A protein and the small-molecule ligand that binds it are described below.
Small molecule (SMILES): CC(=O)N[C@@H]1[C@@H](O)[C@H](O)[C@@H](CO)O[C@H]1O

Binding-site contacts:
Ligand atom C7 contacts residue SER21 of chain 1.C at 3.7 Å.
Ligand atom O7 contacts residue ARG22 of chain 1.C at 4.0 Å.
Ligand atom C2 contacts residue SER21 of chain 1.C at 3.9 Å.
Ligand atom C3 contacts residue SER21 of chain 1.C at 4.2 Å.
Ligand atom O5 contacts residue ASN39 of chain 1.C at 2.5 Å (h-bond).
Ligand atom N2 contacts residue ASN39 of chain 1.C at 3.0 Å (h-bond).
Ligand atom C8 contacts residue ASN39 of chain 1.C at 4.5 Å.
Ligand atom C4 contacts residue ASN39 of chain 1.C at 4.4 Å.
Ligand atom N2 contacts residue SER21 of chain 1.C at 3.0 Å (h-bond).
Ligand atom C8 contacts residue TRP20 of chain 1.C at 3.2 Å (hydrophobic).
Ligand atom C3 contacts residue ASN39 of chain 1.C at 3.9 Å.
Ligand atom C1 contacts residue ASN39 of chain 1.C at 1.5 Å.
Ligand atom O7 contacts residue ASN39 of chain 1.C at 3.4 Å (h-bond).
Ligand atom C5 contacts residue ASN39 of chain 1.C at 3.8 Å.
Ligand atom C2 contacts residue ASN39 of chain 1.C at 2.6 Å.
Ligand atom C1 contacts residue SER21 of chain 1.C at 4.0 Å.
Ligand atom C7 contacts residue ARG22 of chain 1.C at 4.3 Å.
Ligand atom C7 contacts residue ASN39 of chain 1.C at 3.4 Å.
Ligand atom C8 contacts residue SER21 of chain 1.C at 3.5 Å.
Ligand atom C8 contacts residue ARG22 of chain 1.C at 4.1 Å.

Sequence of chain 1.C:
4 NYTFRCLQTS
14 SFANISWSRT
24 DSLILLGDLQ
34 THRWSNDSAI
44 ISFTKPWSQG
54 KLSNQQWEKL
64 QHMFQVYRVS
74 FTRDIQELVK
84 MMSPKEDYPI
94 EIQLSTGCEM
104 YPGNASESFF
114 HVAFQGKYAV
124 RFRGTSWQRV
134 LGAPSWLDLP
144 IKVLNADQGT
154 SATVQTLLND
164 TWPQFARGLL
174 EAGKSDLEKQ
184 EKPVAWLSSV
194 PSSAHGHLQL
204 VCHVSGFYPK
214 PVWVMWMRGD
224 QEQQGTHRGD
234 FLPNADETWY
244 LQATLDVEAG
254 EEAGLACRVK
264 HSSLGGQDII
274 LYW